Binding-site contacts:
Ligand atom C8 contacts residue VAL138 of chain 1.B at 3.6 Å (hydrophobic).
Ligand atom C5 contacts residue ASN187 of chain 1.B at 3.4 Å.
Ligand atom C22 contacts residue LEU43 of chain 1.B at 3.5 Å (hydrophobic).
Ligand atom N6 contacts residue THR135 of chain 1.B at 3.1 Å (h-bond).
Ligand atom C13 contacts residue GLU139 of chain 1.B at 3.5 Å.
Ligand atom C12 contacts residue GLY141 of chain 1.B at 3.3 Å.
Ligand atom C13 contacts residue GLY141 of chain 1.B at 3.6 Å.
Ligand atom C17 contacts residue GLU139 of chain 1.B at 3.4 Å.
Ligand atom O3 contacts residue ARG186 of chain 1.B at 2.9 Å (salt-bridge).
Ligand atom C27 contacts residue ARG186 of chain 1.B at 3.7 Å.
Ligand atom C11 contacts residue LEU189 of chain 1.B at 3.5 Å (hydrophobic).
Ligand atom C8 contacts residue VAL88 of chain 1.B at 3.6 Å (hydrophobic).
Ligand atom C4 contacts residue ARG186 of chain 1.B at 3.5 Å.
Ligand atom N1 contacts residue ARG186 of chain 1.B at 3.7 Å.
Ligand atom N3 contacts residue VAL88 of chain 1.B at 3.5 Å.
Ligand atom C2 contacts residue ARG186 of chain 1.B at 3.6 Å.
Ligand atom O1 contacts residue SER206 of chain 1.B at 3.2 Å (h-bond).
Ligand atom C12 contacts residue VAL138 of chain 1.B at 3.6 Å (hydrophobic).
Ligand atom C13 contacts residue VAL138 of chain 1.B at 3.5 Å (hydrophobic).
Ligand atom C7 contacts residue LEU189 of chain 1.B at 3.6 Å (hydrophobic).
Ligand atom C9 contacts residue VAL138 of chain 1.B at 3.7 Å (hydrophobic).
Ligand atom N1 contacts residue ASN187 of chain 1.B at 3.4 Å (h-bond).
Ligand atom N3 contacts residue VAL138 of chain 1.B at 2.9 Å (h-bond).
Ligand atom C3 contacts residue GLY46 of chain 1.B at 3.4 Å.
Ligand atom C6 contacts residue ARG186 of chain 1.B at 3.5 Å.
Ligand atom C26 contacts residue ASN187 of chain 1.B at 3.7 Å.
Ligand atom N4 contacts residue GLY141 of chain 1.B at 3.5 Å.
Ligand atom N4 contacts residue VAL138 of chain 1.B at 2.9 Å (h-bond).
Ligand atom N6 contacts residue GLU136 of chain 1.B at 3.0 Å (salt-bridge).
Ligand atom C1 contacts residue ARG186 of chain 1.B at 3.6 Å.
Ligand atom C5 contacts residue ARG186 of chain 1.B at 3.6 Å.
Ligand atom C17 contacts residue TYR137 of chain 1.B at 3.7 Å (hydrophobic).
Ligand atom C18 contacts residue LEU189 of chain 1.B at 3.6 Å (hydrophobic).
Ligand atom C19 contacts residue SER206 of chain 1.B at 3.5 Å.
Ligand atom C26 contacts residue ARG186 of chain 1.B at 3.1 Å.
Ligand atom C19 contacts residue THR135 of chain 1.B at 3.2 Å.
Ligand atom O1 contacts residue LYS90 of chain 1.B at 2.9 Å (salt-bridge).
Ligand atom N5 contacts residue GLY141 of chain 1.B at 3.5 Å.
Ligand atom C13 contacts residue TYR137 of chain 1.B at 3.7 Å (hydrophobic).
Ligand atom C8 contacts residue GLU136 of chain 1.B at 3.1 Å.

Sequence of chain 1.B:
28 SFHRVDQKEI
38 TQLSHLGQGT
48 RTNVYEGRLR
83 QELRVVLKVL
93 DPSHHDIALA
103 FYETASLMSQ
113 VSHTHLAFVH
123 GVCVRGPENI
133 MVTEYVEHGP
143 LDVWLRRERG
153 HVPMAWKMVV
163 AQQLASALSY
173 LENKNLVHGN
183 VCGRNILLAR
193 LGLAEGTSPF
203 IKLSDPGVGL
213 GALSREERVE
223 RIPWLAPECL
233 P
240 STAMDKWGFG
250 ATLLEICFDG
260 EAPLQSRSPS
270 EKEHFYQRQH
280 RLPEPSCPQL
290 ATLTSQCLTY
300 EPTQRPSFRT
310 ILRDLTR

A small-molecule ligand and the protein it binds are described below.
Small molecule (SMILES): CNC(=O)c1cnc(Nc2cc(C)c(F)cn2)cc1Nc1cccc(C(=O)NCc2ccccn2)c1OC